Sequence of chain 1.H:
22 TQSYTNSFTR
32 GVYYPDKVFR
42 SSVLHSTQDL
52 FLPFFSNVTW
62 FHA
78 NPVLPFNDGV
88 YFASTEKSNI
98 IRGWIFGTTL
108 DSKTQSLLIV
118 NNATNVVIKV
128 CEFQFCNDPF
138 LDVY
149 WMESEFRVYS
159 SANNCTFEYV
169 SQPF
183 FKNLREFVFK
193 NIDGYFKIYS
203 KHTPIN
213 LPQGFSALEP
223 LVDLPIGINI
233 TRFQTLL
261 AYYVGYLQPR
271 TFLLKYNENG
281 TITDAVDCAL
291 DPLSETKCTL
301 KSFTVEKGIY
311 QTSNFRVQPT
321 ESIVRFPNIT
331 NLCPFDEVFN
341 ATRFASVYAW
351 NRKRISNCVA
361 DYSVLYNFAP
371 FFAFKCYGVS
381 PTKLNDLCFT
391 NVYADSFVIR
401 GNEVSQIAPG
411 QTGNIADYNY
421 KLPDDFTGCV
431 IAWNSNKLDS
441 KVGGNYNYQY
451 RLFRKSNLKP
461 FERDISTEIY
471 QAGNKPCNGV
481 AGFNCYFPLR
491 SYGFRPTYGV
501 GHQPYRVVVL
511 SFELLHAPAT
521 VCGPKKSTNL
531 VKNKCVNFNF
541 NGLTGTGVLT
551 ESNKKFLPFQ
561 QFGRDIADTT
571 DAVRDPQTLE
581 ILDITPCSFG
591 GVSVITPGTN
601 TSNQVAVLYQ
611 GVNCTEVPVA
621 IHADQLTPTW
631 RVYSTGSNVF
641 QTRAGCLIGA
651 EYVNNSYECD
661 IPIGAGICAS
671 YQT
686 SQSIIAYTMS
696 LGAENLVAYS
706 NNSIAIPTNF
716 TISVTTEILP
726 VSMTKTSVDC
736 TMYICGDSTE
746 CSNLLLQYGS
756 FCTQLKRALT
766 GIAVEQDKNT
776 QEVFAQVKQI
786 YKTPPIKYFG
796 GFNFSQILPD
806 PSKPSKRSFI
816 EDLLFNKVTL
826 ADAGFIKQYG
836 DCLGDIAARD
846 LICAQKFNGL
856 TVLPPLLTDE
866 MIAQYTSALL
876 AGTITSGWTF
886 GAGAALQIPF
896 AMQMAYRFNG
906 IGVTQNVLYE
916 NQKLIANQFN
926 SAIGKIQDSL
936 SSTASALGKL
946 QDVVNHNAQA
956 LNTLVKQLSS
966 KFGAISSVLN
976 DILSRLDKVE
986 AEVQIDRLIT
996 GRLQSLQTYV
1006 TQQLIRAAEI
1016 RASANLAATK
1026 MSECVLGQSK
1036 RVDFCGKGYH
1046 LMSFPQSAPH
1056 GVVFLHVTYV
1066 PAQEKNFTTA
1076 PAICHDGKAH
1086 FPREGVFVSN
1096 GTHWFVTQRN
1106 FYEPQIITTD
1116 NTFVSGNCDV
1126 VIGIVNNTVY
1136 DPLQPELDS

Binding-site contacts:
Ligand atom C7 contacts residue ASN798 of chain 1.H at 3.7 Å.
Ligand atom O7 contacts residue ASN798 of chain 1.H at 4.1 Å.
Ligand atom C5 contacts residue ASN798 of chain 1.H at 3.7 Å.
Ligand atom C1 contacts residue SER800 of chain 1.H at 3.3 Å.
Ligand atom C6 contacts residue SER800 of chain 1.H at 4.3 Å.
Ligand atom C3 contacts residue ASN798 of chain 1.H at 3.8 Å.
Ligand atom C4 contacts residue ASN798 of chain 1.H at 4.2 Å.
Ligand atom C2 contacts residue ASN798 of chain 1.H at 2.5 Å.
Ligand atom C5 contacts residue SER800 of chain 1.H at 3.6 Å.
Ligand atom C5 contacts residue GLN801 of chain 1.H at 4.2 Å.
Ligand atom C6 contacts residue GLN801 of chain 1.H at 3.8 Å.
Ligand atom C1 contacts residue ASN798 of chain 1.H at 1.4 Å.
Ligand atom O5 contacts residue SER800 of chain 1.H at 3.4 Å (h-bond).
Ligand atom N2 contacts residue ASN798 of chain 1.H at 2.9 Å (h-bond).
Ligand atom O5 contacts residue ASN798 of chain 1.H at 2.3 Å (h-bond).

The protein below binds the small molecule below.
Small molecule (SMILES): CC(=O)N[C@@H]1[C@@H](O)[C@H](O)[C@@H](CO)O[C@H]1O